Sequence of chain 1.A:
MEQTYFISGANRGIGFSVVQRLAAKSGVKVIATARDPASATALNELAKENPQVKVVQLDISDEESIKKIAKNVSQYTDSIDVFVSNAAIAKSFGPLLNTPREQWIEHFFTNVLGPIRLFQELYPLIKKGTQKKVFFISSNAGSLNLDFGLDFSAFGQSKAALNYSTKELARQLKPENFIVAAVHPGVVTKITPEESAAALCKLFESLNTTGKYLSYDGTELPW

A protein and the small-molecule ligand that binds it are described below.
Small molecule (SMILES): O=C1C=C2C(=CCO[C@@H]2O)O1

Binding-site contacts:
Ligand atom CAJ contacts residue PHE109 of chain 1.D at 3.8 Å (hydrophobic).
Ligand atom CAH contacts residue ARG101 of chain 1.A at 3.9 Å.
Ligand atom OAD contacts residue PHE109 of chain 1.D at 4.2 Å.
Ligand atom CAI contacts residue SER61 of chain 1.D at 3.1 Å.
Ligand atom CAG contacts residue SER61 of chain 1.D at 3.3 Å.
Ligand atom CAH contacts residue PHE109 of chain 1.D at 3.7 Å (hydrophobic).
Ligand atom CAJ contacts residue ILE105 of chain 1.D at 4.3 Å (hydrophobic).
Ligand atom OAD contacts residue GLU106 of chain 1.D at 3.5 Å.
Ligand atom CAK contacts residue SER61 of chain 1.D at 4.0 Å.
Ligand atom OAB contacts residue SER61 of chain 1.D at 2.9 Å (h-bond).
Ligand atom CAK contacts residue PHE109 of chain 1.D at 3.8 Å (hydrophobic).
Ligand atom CAF contacts residue ILE105 of chain 1.D at 4.4 Å (hydrophobic).
Ligand atom OAD contacts residue SER61 of chain 1.D at 3.7 Å.
Ligand atom CAG contacts residue PHE109 of chain 1.D at 4.0 Å (hydrophobic).
Ligand atom CAJ contacts residue GLU106 of chain 1.D at 4.3 Å.
Ligand atom OAA contacts residue PHE109 of chain 1.D at 4.2 Å.
Ligand atom OAC contacts residue ILE105 of chain 1.D at 3.6 Å.
Ligand atom CAH contacts residue SER61 of chain 1.D at 4.2 Å.
Ligand atom CAK contacts residue THR110 of chain 1.D at 4.2 Å.
Ligand atom OAD contacts residue THR110 of chain 1.D at 3.4 Å (h-bond).
Ligand atom OAC contacts residue PHE109 of chain 1.D at 4.2 Å.
Ligand atom CAE contacts residue PHE109 of chain 1.D at 3.7 Å (hydrophobic).
Ligand atom OAB contacts residue PHE109 of chain 1.D at 3.9 Å.
Ligand atom CAI contacts residue PHE109 of chain 1.D at 4.0 Å (hydrophobic).
Ligand atom CAK contacts residue GLU106 of chain 1.D at 4.5 Å.
Ligand atom CAF contacts residue PHE109 of chain 1.D at 3.6 Å (hydrophobic).

Sequence of chain 1.D:
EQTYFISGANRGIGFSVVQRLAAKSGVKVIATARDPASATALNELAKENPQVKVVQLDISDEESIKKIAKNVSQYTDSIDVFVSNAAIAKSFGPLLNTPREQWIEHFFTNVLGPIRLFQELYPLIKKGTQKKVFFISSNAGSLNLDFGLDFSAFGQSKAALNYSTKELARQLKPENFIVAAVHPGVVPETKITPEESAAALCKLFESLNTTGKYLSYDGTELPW